A protein and the small-molecule ligand that binds it are described below.
Small molecule (SMILES): Cc1cc(CCCOc2c(C)cc(-c3noc(C(F)(F)F)n3)cc2C)on1

Sequence of chain 2.C:
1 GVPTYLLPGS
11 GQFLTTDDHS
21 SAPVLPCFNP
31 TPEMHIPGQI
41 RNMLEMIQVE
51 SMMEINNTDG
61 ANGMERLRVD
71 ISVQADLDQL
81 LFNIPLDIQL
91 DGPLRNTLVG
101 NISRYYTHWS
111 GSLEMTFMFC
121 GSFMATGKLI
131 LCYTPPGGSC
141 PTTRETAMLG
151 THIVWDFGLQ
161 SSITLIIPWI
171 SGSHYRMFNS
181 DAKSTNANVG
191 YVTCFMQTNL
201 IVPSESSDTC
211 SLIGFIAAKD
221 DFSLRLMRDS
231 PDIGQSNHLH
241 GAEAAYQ

Sequence of chain 1.C:
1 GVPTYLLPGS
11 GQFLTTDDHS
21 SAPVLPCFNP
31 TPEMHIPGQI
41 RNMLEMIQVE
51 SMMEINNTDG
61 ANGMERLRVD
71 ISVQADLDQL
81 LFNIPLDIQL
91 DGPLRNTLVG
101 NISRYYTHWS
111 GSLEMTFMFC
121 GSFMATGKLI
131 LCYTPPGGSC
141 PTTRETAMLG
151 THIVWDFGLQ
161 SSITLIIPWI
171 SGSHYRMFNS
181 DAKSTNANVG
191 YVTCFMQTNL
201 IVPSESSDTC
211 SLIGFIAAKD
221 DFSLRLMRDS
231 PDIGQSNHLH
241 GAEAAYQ

Sequence of chain 1.A:
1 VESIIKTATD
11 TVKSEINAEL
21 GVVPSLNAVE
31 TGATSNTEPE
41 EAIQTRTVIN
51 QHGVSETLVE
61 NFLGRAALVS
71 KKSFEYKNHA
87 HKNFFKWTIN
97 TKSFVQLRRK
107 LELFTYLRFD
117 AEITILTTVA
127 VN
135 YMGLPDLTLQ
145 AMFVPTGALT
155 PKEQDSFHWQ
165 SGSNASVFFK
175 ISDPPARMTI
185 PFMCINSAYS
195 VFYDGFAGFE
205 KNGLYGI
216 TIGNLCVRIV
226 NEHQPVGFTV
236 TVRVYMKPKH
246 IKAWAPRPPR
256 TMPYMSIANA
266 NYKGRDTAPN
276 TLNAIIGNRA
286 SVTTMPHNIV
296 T

Binding-site contacts:
Ligand atom CM6 contacts residue TRP93 of chain 1.A at 3.7 Å (hydrophobic).
Ligand atom F2 contacts residue PHE147 of chain 1.A at 3.8 Å.
Ligand atom CM6 contacts residue ILE119 of chain 1.A at 4.0 Å (hydrophobic).
Ligand atom C6B contacts residue ILE95 of chain 1.A at 4.0 Å (hydrophobic).
Ligand atom CM2 contacts residue ILE184 of chain 1.A at 3.8 Å (hydrophobic).
Ligand atom O1 contacts residue THR97 of chain 1.A at 3.8 Å.
Ligand atom N1A contacts residue ILE119 of chain 1.A at 3.8 Å.
Ligand atom F1 contacts residue MET182 of chain 1.A at 3.2 Å.
Ligand atom CM2 contacts residue ILE217 of chain 1.A at 3.4 Å (hydrophobic).
Ligand atom CM2 contacts residue PHE147 of chain 1.A at 3.8 Å (hydrophobic).
Ligand atom O1 contacts residue PHE115 of chain 1.A at 3.4 Å.
Ligand atom F2 contacts residue ALA169 of chain 1.A at 3.6 Å.
Ligand atom C4 contacts residue TYR193 of chain 1.A at 3.9 Å (hydrophobic).
Ligand atom C1C contacts residue TYR193 of chain 1.A at 3.9 Å (hydrophobic).
Ligand atom C1B contacts residue ILE95 of chain 1.A at 3.6 Å (hydrophobic).
Ligand atom F3 contacts residue VAL24 of chain 1.C at 3.3 Å.
Ligand atom N2 contacts residue PHE115 of chain 1.A at 3.7 Å.
Ligand atom C5 contacts residue TYR193 of chain 1.A at 4.0 Å (hydrophobic).
Ligand atom N3A contacts residue ILE184 of chain 1.A at 3.9 Å.
Ligand atom C6B contacts residue ILE119 of chain 1.A at 3.8 Å (hydrophobic).
Ligand atom F2 contacts residue VAL171 of chain 1.A at 3.9 Å.
Ligand atom N1A contacts residue LEU220 of chain 1.A at 3.3 Å.
Ligand atom N3A contacts residue PHE147 of chain 1.A at 3.9 Å.
Ligand atom C2B contacts residue ILE95 of chain 1.A at 3.8 Å (hydrophobic).
Ligand atom O1A contacts residue LEU220 of chain 1.A at 3.4 Å.
Ligand atom O1A contacts residue ILE121 of chain 1.A at 3.8 Å.
Ligand atom O1B contacts residue ILE119 of chain 1.A at 3.9 Å.
Ligand atom C5B contacts residue ILE119 of chain 1.A at 3.9 Å (hydrophobic).
Ligand atom F3 contacts residue ALA169 of chain 1.A at 3.7 Å.
Ligand atom F2 contacts residue ALA145 of chain 1.A at 2.8 Å.
Ligand atom C2A contacts residue LEU220 of chain 1.A at 3.8 Å (hydrophobic).
Ligand atom F1 contacts residue VAL171 of chain 1.A at 3.8 Å.
Ligand atom C2B contacts residue ILE184 of chain 1.A at 3.8 Å (hydrophobic).
Ligand atom N2 contacts residue THR97 of chain 1.A at 3.8 Å.
Ligand atom F3 contacts residue PHE147 of chain 1.A at 3.5 Å.
Ligand atom CM2 contacts residue ILE95 of chain 1.A at 4.0 Å (hydrophobic).
Ligand atom C4 contacts residue ILE217 of chain 1.A at 4.0 Å (hydrophobic).
Ligand atom C3B contacts residue ILE184 of chain 1.A at 3.5 Å (hydrophobic).
Ligand atom C3A contacts residue LEU220 of chain 1.A at 4.0 Å (hydrophobic).
Ligand atom CM6 contacts residue ILE95 of chain 1.A at 3.9 Å (hydrophobic).